The protein below binds the small molecule below.
Small molecule (SMILES): CC(=O)N[C@H]1[C@H](O[C@H]2[C@H](O)[C@@H](NC(C)=O)CO[C@@H]2CO)O[C@H](CO)[C@@H](O[C@@H]2O[C@H](CO)[C@@H](O)[C@H](O[C@H]3O[C@H](CO)[C@@H](O)[C@H](O)[C@@H]3O)[C@@H]2O)[C@@H]1O

Binding-site contacts:
Ligand atom C6 contacts residue ARG108 of chain 1.B at 4.3 Å.
Ligand atom C3 contacts residue ASP156 of chain 1.B at 4.4 Å.
Ligand atom C1 contacts residue SER133 of chain 1.B at 3.5 Å.
Ligand atom O7 contacts residue ASN131 of chain 1.B at 3.9 Å.
Ligand atom O7 contacts residue PHE129 of chain 1.B at 3.9 Å.
Ligand atom O6 contacts residue ARG108 of chain 1.B at 4.4 Å.
Ligand atom C6 contacts residue SER133 of chain 1.B at 3.9 Å.
Ligand atom O5 contacts residue SER133 of chain 1.B at 3.2 Å (h-bond).
Ligand atom C8 contacts residue ARG108 of chain 1.B at 4.1 Å.
Ligand atom C7 contacts residue ASN131 of chain 1.B at 3.5 Å.
Ligand atom C7 contacts residue PHE129 of chain 1.B at 3.9 Å (hydrophobic).
Ligand atom C5 contacts residue SER107 of chain 1.B at 3.9 Å.
Ligand atom O5 contacts residue SER107 of chain 1.B at 3.3 Å.
Ligand atom O5 contacts residue ASN131 of chain 1.B at 2.4 Å (h-bond).
Ligand atom C3 contacts residue ASN131 of chain 1.B at 3.7 Å.
Ligand atom C4 contacts residue ASN131 of chain 1.B at 4.2 Å.
Ligand atom N2 contacts residue ASP156 of chain 1.B at 3.5 Å (salt-bridge).
Ligand atom C8 contacts residue PHE129 of chain 1.B at 3.6 Å (hydrophobic).
Ligand atom O6 contacts residue SER107 of chain 1.B at 3.6 Å.
Ligand atom C1 contacts residue ASN131 of chain 1.B at 1.4 Å.
Ligand atom C2 contacts residue ASP156 of chain 1.B at 4.2 Å.
Ligand atom C5 contacts residue SER133 of chain 1.B at 3.4 Å.
Ligand atom C1 contacts residue ASP156 of chain 1.B at 4.0 Å.
Ligand atom C5 contacts residue ASN131 of chain 1.B at 3.7 Å.
Ligand atom C6 contacts residue SER107 of chain 1.B at 3.4 Å.
Ligand atom C2 contacts residue ASN131 of chain 1.B at 2.3 Å.
Ligand atom C1 contacts residue SER107 of chain 1.B at 4.2 Å.
Ligand atom N2 contacts residue ASN131 of chain 1.B at 2.7 Å (h-bond).
Ligand atom C8 contacts residue ASN131 of chain 1.B at 4.5 Å.
Ligand atom O5 contacts residue ASP105 of chain 1.B at 4.3 Å.

Sequence of chain 1.B:
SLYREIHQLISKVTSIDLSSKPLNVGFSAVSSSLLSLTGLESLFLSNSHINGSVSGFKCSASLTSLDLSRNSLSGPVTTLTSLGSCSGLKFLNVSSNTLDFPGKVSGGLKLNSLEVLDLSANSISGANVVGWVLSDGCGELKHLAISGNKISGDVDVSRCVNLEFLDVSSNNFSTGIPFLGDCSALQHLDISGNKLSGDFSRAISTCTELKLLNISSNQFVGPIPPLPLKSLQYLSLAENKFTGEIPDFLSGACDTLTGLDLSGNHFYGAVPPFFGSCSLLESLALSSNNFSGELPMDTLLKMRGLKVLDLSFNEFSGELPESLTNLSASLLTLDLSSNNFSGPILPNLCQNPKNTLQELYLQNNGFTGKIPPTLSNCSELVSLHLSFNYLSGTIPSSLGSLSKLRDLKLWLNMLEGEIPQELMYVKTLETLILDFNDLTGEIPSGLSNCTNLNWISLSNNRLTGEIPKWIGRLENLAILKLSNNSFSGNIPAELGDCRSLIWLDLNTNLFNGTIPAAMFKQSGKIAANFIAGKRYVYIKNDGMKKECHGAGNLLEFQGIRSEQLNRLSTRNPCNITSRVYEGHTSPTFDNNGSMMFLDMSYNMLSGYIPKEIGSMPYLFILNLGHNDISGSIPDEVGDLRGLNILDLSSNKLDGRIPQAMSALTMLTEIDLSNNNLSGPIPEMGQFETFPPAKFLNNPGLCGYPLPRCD